Binding-site contacts:
Ligand atom C2 contacts residue ASN168 of chain 1.O at 2.4 Å.
Ligand atom C7 contacts residue ASN168 of chain 1.O at 3.2 Å.
Ligand atom O7 contacts residue ASN168 of chain 1.O at 3.1 Å (h-bond).
Ligand atom C8 contacts residue ASN168 of chain 1.O at 4.4 Å.
Ligand atom N2 contacts residue ASN168 of chain 1.O at 2.9 Å (h-bond).
Ligand atom C4 contacts residue ASN168 of chain 1.O at 4.2 Å.
Ligand atom O7 contacts residue GLN587 of chain 1.O at 4.2 Å.
Ligand atom C3 contacts residue ASN168 of chain 1.O at 3.8 Å.
Ligand atom N2 contacts residue LEU416 of chain 1.P at 4.2 Å.
Ligand atom C1 contacts residue ASN168 of chain 1.O at 1.4 Å.
Ligand atom C5 contacts residue ASN168 of chain 1.O at 3.7 Å.
Ligand atom O5 contacts residue ASN168 of chain 1.O at 2.4 Å (h-bond).
Ligand atom O7 contacts residue THR590 of chain 1.O at 3.7 Å.
Ligand atom C8 contacts residue LEU416 of chain 1.P at 3.9 Å (hydrophobic).
Ligand atom C7 contacts residue LEU416 of chain 1.P at 4.2 Å (hydrophobic).
Ligand atom C8 contacts residue CYS418 of chain 1.P at 3.7 Å (hydrophobic).

Sequence of chain 1.P:
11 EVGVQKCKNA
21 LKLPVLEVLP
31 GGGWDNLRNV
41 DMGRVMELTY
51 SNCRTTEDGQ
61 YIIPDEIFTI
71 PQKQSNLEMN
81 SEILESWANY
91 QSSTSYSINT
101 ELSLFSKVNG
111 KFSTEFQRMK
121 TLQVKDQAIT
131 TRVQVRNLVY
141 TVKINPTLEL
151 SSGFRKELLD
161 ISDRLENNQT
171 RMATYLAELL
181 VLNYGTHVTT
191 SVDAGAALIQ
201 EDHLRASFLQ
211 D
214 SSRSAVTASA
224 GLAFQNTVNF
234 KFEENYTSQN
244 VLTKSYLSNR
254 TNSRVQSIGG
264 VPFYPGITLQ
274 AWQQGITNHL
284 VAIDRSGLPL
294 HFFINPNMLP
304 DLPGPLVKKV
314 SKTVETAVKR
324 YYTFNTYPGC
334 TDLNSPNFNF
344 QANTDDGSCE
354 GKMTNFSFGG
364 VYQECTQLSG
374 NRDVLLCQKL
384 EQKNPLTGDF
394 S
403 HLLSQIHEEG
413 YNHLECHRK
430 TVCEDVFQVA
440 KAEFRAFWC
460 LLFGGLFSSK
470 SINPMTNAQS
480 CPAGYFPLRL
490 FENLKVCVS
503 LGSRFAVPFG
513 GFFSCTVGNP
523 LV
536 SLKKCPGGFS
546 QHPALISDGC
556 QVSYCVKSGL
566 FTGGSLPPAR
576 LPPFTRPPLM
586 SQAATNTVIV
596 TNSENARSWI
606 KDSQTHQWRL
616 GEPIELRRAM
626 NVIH

The protein below binds the small molecule below.
Small molecule (SMILES): CC(=O)N[C@@H]1[C@@H](O)[C@H](O)[C@@H](CO)O[C@H]1O

Sequence of chain 1.O:
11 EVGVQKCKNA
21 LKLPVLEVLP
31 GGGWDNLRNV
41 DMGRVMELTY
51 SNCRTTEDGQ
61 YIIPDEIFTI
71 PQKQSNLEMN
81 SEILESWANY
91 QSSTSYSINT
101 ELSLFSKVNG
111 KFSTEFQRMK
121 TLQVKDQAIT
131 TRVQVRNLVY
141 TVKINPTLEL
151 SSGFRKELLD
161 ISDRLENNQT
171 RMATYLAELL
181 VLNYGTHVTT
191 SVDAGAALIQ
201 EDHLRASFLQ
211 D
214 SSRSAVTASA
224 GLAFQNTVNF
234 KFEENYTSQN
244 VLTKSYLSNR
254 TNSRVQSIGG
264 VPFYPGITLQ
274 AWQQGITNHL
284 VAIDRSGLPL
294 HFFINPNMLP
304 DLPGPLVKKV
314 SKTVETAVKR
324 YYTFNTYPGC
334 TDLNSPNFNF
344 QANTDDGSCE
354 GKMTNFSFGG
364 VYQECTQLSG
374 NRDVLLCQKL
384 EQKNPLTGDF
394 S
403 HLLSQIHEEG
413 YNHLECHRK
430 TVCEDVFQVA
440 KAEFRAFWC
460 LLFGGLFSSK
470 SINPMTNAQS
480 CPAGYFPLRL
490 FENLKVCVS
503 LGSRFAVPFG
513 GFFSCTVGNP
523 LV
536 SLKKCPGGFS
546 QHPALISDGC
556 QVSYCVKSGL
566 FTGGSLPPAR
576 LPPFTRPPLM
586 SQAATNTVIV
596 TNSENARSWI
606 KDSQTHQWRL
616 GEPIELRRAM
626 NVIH